Binding-site contacts:
Ligand atom N3 contacts residue PRO631 of chain 6.D at 4.1 Å.
Ligand atom C6 contacts residue GLY639 of chain 6.D at 3.7 Å.
Ligand atom N6 contacts residue SER632 of chain 6.D at 3.6 Å.
Ligand atom C2 contacts residue PRO631 of chain 6.D at 4.2 Å (hydrophobic).
Ligand atom N6 contacts residue PHE638 of chain 6.D at 3.7 Å.
Ligand atom C6 contacts residue PRO631 of chain 6.D at 4.3 Å (hydrophobic).
Ligand atom C5 contacts residue SER632 of chain 6.D at 3.9 Å.
Ligand atom N3 contacts residue GLY639 of chain 6.D at 4.2 Å.
Ligand atom N6 contacts residue GLY637 of chain 6.D at 3.4 Å (h-bond).
Ligand atom N7 contacts residue ASP609 of chain 6.D at 4.0 Å.
Ligand atom C6 contacts residue SER632 of chain 6.D at 4.0 Å.
Ligand atom C8 contacts residue HIS630 of chain 6.D at 3.3 Å.
Ligand atom C5 contacts residue PRO420 of chain 6.D at 4.5 Å (hydrophobic).
Ligand atom C4 contacts residue PRO631 of chain 6.D at 4.2 Å (hydrophobic).
Ligand atom C2 contacts residue ILE622 of chain 6.D at 4.3 Å (hydrophobic).
Ligand atom N7 contacts residue HIS630 of chain 6.D at 3.7 Å.
Ligand atom C2 contacts residue GLY639 of chain 6.D at 2.9 Å.
Ligand atom N9 contacts residue HIS630 of chain 6.D at 4.4 Å.
Ligand atom N1 contacts residue PRO631 of chain 6.D at 4.2 Å.
Ligand atom N6 contacts residue PRO633 of chain 6.D at 4.4 Å.
Ligand atom N1 contacts residue GLY639 of chain 6.D at 3.0 Å (h-bond).
Ligand atom N9 contacts residue PRO631 of chain 6.D at 3.8 Å.
Ligand atom N7 contacts residue SER632 of chain 6.D at 3.7 Å.
Ligand atom C5 contacts residue PRO631 of chain 6.D at 4.4 Å (hydrophobic).
Ligand atom N6 contacts residue GLY639 of chain 6.D at 3.5 Å (h-bond).
Ligand atom N1 contacts residue PHE638 of chain 6.D at 4.1 Å.

The protein below binds the small molecule below.
Small molecule (SMILES): Nc1ncnc2[nH]cnc12

Sequence of chain 6.D:
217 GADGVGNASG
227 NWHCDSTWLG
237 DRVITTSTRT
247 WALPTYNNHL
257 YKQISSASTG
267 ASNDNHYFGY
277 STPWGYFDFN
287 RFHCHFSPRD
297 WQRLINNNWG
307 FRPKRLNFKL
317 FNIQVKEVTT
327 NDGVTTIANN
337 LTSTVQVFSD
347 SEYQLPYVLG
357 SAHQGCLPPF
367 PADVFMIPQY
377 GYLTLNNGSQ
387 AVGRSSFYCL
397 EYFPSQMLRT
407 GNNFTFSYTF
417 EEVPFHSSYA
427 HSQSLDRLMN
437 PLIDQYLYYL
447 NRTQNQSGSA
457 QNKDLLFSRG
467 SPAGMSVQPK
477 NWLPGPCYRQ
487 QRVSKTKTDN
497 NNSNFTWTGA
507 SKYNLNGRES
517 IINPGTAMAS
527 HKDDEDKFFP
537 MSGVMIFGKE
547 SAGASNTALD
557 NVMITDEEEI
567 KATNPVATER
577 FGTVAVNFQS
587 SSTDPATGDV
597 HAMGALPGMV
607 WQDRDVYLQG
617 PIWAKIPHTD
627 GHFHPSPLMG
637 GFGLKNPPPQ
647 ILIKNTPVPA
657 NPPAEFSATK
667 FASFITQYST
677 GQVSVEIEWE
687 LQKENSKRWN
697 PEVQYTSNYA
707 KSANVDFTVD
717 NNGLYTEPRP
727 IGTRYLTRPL